Binding-site contacts:
Ligand atom CL contacts residue ASN285 of chain 1.A at 3.0 Å.
Ligand atom C5 contacts residue PHE194 of chain 1.A at 4.2 Å (hydrophobic).
Ligand atom C9 contacts residue TRP297 of chain 1.A at 4.1 Å (hydrophobic).
Ligand atom C2 contacts residue PHE194 of chain 1.A at 4.0 Å (hydrophobic).
Ligand atom C6 contacts residue PHE194 of chain 1.A at 4.0 Å (hydrophobic).
Ligand atom C9 contacts residue TYR100 of chain 1.A at 4.0 Å (hydrophobic).
Ligand atom C7 contacts residue PHE194 of chain 1.A at 3.8 Å (hydrophobic).
Ligand atom O contacts residue ASN285 of chain 1.A at 4.1 Å.
Ligand atom N1 contacts residue TYR100 of chain 1.A at 4.1 Å.
Ligand atom O1 contacts residue TYR97 of chain 1.A at 2.5 Å (h-bond).
Ligand atom C7 contacts residue TRP297 of chain 1.A at 4.1 Å (hydrophobic).
Ligand atom S contacts residue ASP294 of chain 1.A at 4.2 Å.
Ligand atom CL contacts residue PHE194 of chain 1.A at 3.8 Å.
Ligand atom C10 contacts residue ASP294 of chain 1.A at 3.7 Å.
Ligand atom C2 contacts residue TRP297 of chain 1.A at 4.0 Å (hydrophobic).
Ligand atom C11 contacts residue TYR97 of chain 1.A at 3.5 Å (hydrophobic).
Ligand atom C4 contacts residue TRP297 of chain 1.A at 4.1 Å (hydrophobic).
Ligand atom N contacts residue PHE194 of chain 1.A at 4.1 Å.
Ligand atom C1 contacts residue PHE194 of chain 1.A at 3.7 Å (hydrophobic).
Ligand atom C contacts residue LEU198 of chain 1.A at 3.7 Å (hydrophobic).
Ligand atom C11 contacts residue ILE101 of chain 1.A at 3.7 Å (hydrophobic).
Ligand atom N1 contacts residue TYR97 of chain 1.A at 4.2 Å.
Ligand atom C3 contacts residue TRP297 of chain 1.A at 3.9 Å (hydrophobic).
Ligand atom C6 contacts residue ASN285 of chain 1.A at 4.2 Å.
Ligand atom C7 contacts residue ASN285 of chain 1.A at 3.7 Å.
Ligand atom C1 contacts residue TRP297 of chain 1.A at 3.8 Å (hydrophobic).
Ligand atom C12 contacts residue TYR100 of chain 1.A at 3.9 Å (hydrophobic).
Ligand atom C11 contacts residue TYR100 of chain 1.A at 3.8 Å (hydrophobic).
Ligand atom C contacts residue PHE194 of chain 1.A at 3.7 Å (hydrophobic).
Ligand atom N2 contacts residue TRP297 of chain 1.A at 4.0 Å.
Ligand atom C contacts residue TRP297 of chain 1.A at 3.7 Å (hydrophobic).
Ligand atom O1 contacts residue TRP297 of chain 1.A at 4.2 Å.
Ligand atom N1 contacts residue ASP294 of chain 1.A at 3.7 Å.
Ligand atom CL contacts residue LEU198 of chain 1.A at 4.2 Å.
Ligand atom C9 contacts residue TYR97 of chain 1.A at 3.6 Å (hydrophobic).
Ligand atom O1 contacts residue TYR100 of chain 1.A at 3.9 Å.
Ligand atom O contacts residue PHE194 of chain 1.A at 4.1 Å.
Ligand atom N2 contacts residue TYR301 of chain 1.A at 3.4 Å.
Ligand atom C5 contacts residue TRP297 of chain 1.A at 4.1 Å (hydrophobic).
Ligand atom C10 contacts residue TYR97 of chain 1.A at 4.0 Å (hydrophobic).

Sequence of chain 1.A:
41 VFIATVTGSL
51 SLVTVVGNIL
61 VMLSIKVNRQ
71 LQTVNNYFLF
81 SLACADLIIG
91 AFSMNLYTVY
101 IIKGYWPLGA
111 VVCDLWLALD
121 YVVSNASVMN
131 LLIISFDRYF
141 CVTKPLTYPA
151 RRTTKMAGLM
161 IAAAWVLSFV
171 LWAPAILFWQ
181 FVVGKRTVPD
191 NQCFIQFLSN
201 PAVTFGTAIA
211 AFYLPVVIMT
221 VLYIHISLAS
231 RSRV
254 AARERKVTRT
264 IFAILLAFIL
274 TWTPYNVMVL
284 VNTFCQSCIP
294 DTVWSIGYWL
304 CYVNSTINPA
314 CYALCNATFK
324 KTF

A small-molecule ligand and the protein it binds are described below.
Small molecule (SMILES): COc1nc2sc(C(=O)NC3CC3)c(N)c2c(C)c1Cl